Binding-site contacts:
Ligand atom C1 contacts residue ASN714 of chain 1.C at 1.4 Å.
Ligand atom C4 contacts residue ASN714 of chain 1.C at 4.2 Å.
Ligand atom C6 contacts residue LEU919 of chain 1.C at 4.3 Å (hydrophobic).
Ligand atom C1 contacts residue GLN1068 of chain 1.C at 3.5 Å.
Ligand atom O5 contacts residue ASN714 of chain 1.C at 2.3 Å (h-bond).
Ligand atom C1 contacts residue LEU919 of chain 1.C at 4.3 Å (hydrophobic).
Ligand atom C7 contacts residue LEU919 of chain 1.C at 3.9 Å (hydrophobic).
Ligand atom C3 contacts residue LEU919 of chain 1.C at 4.3 Å (hydrophobic).
Ligand atom N2 contacts residue ASN714 of chain 1.C at 3.0 Å (h-bond).
Ligand atom O5 contacts residue GLN1068 of chain 1.C at 3.4 Å (h-bond).
Ligand atom C5 contacts residue ASN714 of chain 1.C at 3.6 Å.
Ligand atom O6 contacts residue GLN923 of chain 1.C at 2.7 Å (h-bond).
Ligand atom O4 contacts residue LEU919 of chain 1.C at 3.8 Å.
Ligand atom C3 contacts residue ASN714 of chain 1.C at 3.8 Å.
Ligand atom C8 contacts residue LEU919 of chain 1.C at 4.2 Å (hydrophobic).
Ligand atom O7 contacts residue GLN1068 of chain 1.C at 3.7 Å.
Ligand atom O6 contacts residue PHE715 of chain 1.C at 4.2 Å.
Ligand atom O7 contacts residue LEU919 of chain 1.C at 3.4 Å.
Ligand atom O5 contacts residue GLN923 of chain 1.C at 4.3 Å.
Ligand atom C5 contacts residue LEU919 of chain 1.C at 3.8 Å (hydrophobic).
Ligand atom O6 contacts residue LEU919 of chain 1.C at 4.4 Å.
Ligand atom C6 contacts residue GLN923 of chain 1.C at 3.7 Å.
Ligand atom C2 contacts residue GLN1068 of chain 1.C at 4.1 Å.
Ligand atom C4 contacts residue LEU919 of chain 1.C at 4.3 Å (hydrophobic).
Ligand atom C2 contacts residue ASN714 of chain 1.C at 2.5 Å.
Ligand atom C8 contacts residue GLN923 of chain 1.C at 4.3 Å.
Ligand atom C5 contacts residue GLN923 of chain 1.C at 4.0 Å.
Ligand atom C7 contacts residue ASN714 of chain 1.C at 3.2 Å.
Ligand atom O7 contacts residue ASN714 of chain 1.C at 3.1 Å (h-bond).
Ligand atom C8 contacts residue ASN714 of chain 1.C at 4.5 Å.

Sequence of chain 1.C:
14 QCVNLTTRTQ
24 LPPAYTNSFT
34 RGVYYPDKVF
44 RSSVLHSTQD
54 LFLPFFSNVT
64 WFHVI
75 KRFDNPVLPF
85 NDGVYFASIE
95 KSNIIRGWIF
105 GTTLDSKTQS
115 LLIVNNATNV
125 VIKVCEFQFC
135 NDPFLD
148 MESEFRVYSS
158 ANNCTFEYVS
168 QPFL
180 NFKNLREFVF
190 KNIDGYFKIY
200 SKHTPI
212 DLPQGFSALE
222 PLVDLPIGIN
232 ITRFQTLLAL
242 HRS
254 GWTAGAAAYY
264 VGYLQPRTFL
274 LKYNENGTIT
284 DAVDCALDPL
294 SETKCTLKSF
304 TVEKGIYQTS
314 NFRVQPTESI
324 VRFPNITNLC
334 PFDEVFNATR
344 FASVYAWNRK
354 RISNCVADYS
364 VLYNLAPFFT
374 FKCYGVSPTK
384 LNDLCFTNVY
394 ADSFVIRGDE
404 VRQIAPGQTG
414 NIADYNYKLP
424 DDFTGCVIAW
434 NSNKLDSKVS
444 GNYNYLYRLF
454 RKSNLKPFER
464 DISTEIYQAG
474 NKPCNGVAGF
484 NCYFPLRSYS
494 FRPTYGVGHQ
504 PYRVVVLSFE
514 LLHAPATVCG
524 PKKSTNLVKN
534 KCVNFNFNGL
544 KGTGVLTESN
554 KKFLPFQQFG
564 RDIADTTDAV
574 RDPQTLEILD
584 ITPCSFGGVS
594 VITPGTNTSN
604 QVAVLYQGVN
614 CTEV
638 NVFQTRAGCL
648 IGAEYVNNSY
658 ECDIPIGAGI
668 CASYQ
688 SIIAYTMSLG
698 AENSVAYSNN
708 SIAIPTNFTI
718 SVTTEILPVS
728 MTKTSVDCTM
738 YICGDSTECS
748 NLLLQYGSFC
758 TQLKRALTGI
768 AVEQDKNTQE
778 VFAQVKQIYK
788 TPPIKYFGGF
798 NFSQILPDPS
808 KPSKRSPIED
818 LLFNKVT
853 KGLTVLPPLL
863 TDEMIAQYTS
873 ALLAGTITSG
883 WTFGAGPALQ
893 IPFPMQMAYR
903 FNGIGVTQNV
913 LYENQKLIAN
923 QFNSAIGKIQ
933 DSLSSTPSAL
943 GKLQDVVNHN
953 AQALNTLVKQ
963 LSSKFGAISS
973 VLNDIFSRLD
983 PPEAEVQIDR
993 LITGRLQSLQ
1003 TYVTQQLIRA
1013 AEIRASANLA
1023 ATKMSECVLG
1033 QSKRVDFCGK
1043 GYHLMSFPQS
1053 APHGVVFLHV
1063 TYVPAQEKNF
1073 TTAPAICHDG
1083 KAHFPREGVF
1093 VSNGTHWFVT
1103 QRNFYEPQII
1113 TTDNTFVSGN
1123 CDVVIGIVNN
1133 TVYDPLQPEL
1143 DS

This protein binds this small molecule.
Small molecule (SMILES): CC(=O)N[C@H]1[C@H](O[C@H]2[C@H](O)[C@@H](NC(C)=O)CO[C@@H]2CO)O[C@H](CO)[C@@H](O)[C@@H]1O